Sequence of chain 1.TA:
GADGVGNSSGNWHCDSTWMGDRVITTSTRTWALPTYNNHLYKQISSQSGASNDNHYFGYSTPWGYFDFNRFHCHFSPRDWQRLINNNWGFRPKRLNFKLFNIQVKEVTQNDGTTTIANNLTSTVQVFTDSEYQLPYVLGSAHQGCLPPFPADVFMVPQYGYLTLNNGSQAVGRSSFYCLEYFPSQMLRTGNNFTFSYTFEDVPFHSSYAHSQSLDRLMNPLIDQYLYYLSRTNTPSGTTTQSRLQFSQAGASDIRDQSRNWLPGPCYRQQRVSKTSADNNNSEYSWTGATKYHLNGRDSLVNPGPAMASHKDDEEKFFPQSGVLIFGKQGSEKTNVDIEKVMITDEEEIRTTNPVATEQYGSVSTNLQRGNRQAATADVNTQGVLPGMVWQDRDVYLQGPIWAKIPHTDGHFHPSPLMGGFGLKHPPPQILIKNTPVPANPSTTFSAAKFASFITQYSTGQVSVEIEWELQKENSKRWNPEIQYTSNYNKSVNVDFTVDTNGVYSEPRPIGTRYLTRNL

Binding-site contacts:
Ligand atom N3 contacts residue PRO630 of chain 1.TA at 3.3 Å.
Ligand atom C6 contacts residue PRO630 of chain 1.TA at 4.3 Å (hydrophobic).
Ligand atom C4 contacts residue PRO419 of chain 1.TA at 4.4 Å (hydrophobic).
Ligand atom C4 contacts residue PRO630 of chain 1.TA at 3.6 Å (hydrophobic).
Ligand atom C1' contacts residue HIS629 of chain 1.TA at 3.8 Å.
Ligand atom C4 contacts residue SER631 of chain 1.TA at 4.4 Å.
Ligand atom P contacts residue HIS627 of chain 1.TA at 4.0 Å.
Ligand atom C8 contacts residue HIS629 of chain 1.TA at 3.6 Å.
Ligand atom N9 contacts residue PRO630 of chain 1.TA at 4.0 Å.
Ligand atom C2 contacts residue PRO630 of chain 1.TA at 3.5 Å (hydrophobic).
Ligand atom N6 contacts residue GLY638 of chain 1.TA at 3.0 Å (h-bond).
Ligand atom C8 contacts residue PRO419 of chain 1.TA at 4.4 Å (hydrophobic).
Ligand atom O4' contacts residue PRO630 of chain 1.TA at 3.4 Å.
Ligand atom N1 contacts residue GLY638 of chain 1.TA at 3.5 Å (h-bond).
Ligand atom C5 contacts residue PRO630 of chain 1.TA at 4.1 Å (hydrophobic).
Ligand atom N1 contacts residue PRO419 of chain 1.TA at 4.4 Å.
Ligand atom N1 contacts residue VAL418 of chain 1.TA at 4.1 Å.
Ligand atom O1P contacts residue PRO630 of chain 1.TA at 4.3 Å.
Ligand atom O5' contacts residue PRO630 of chain 1.TA at 3.9 Å.
Ligand atom N6 contacts residue PRO419 of chain 1.TA at 4.5 Å.
Ligand atom C6 contacts residue GLY638 of chain 1.TA at 3.9 Å.
Ligand atom N7 contacts residue HIS629 of chain 1.TA at 4.3 Å.
Ligand atom C5 contacts residue SER631 of chain 1.TA at 3.9 Å.
Ligand atom N1 contacts residue PRO630 of chain 1.TA at 4.0 Å.
Ligand atom C6 contacts residue SER631 of chain 1.TA at 4.3 Å.
Ligand atom O1P contacts residue LYS640 of chain 1.TA at 4.4 Å.
Ligand atom P contacts residue PRO630 of chain 1.TA at 4.5 Å.
Ligand atom C8 contacts residue SER631 of chain 1.TA at 3.8 Å.
Ligand atom O4' contacts residue HIS629 of chain 1.TA at 4.2 Å.
Ligand atom N7 contacts residue SER631 of chain 1.TA at 3.3 Å.
Ligand atom C6 contacts residue VAL418 of chain 1.TA at 4.0 Å (hydrophobic).
Ligand atom N6 contacts residue SER631 of chain 1.TA at 4.2 Å.
Ligand atom N6 contacts residue PHE637 of chain 1.TA at 4.0 Å.
Ligand atom C1' contacts residue PRO630 of chain 1.TA at 4.0 Å (hydrophobic).
Ligand atom C6 contacts residue PRO419 of chain 1.TA at 4.1 Å (hydrophobic).
Ligand atom N7 contacts residue PRO419 of chain 1.TA at 4.0 Å.
Ligand atom N9 contacts residue HIS629 of chain 1.TA at 4.3 Å.
Ligand atom N6 contacts residue VAL418 of chain 1.TA at 3.5 Å.
Ligand atom C2' contacts residue HIS629 of chain 1.TA at 4.5 Å.
Ligand atom C5 contacts residue PRO419 of chain 1.TA at 4.0 Å (hydrophobic).

The protein below binds the small molecule below.
Small molecule (SMILES): Nc1ncnc2c1ncn2[C@H]1C[C@H](O)[C@@H](COP(=O)(O)O)O1